A small-molecule ligand and the protein it binds are described below.
Small molecule (SMILES): O=C(O)CCC(=O)C(=O)O

Binding-site contacts:
Ligand atom C5 contacts residue TYR129 of chain 1.B at 3.1 Å (hydrophobic).
Ligand atom O4 contacts residue TRP169 of chain 1.B at 3.8 Å.
Ligand atom C1 contacts residue TYR188 of chain 1.B at 4.1 Å (hydrophobic).
Ligand atom C1 contacts residue ASN186 of chain 1.B at 3.3 Å.
Ligand atom O4 contacts residue TYR129 of chain 1.B at 3.0 Å (h-bond).
Ligand atom C3 contacts residue TYR188 of chain 1.B at 3.4 Å (hydrophobic).
Ligand atom O2 contacts residue ASN186 of chain 1.B at 2.8 Å (h-bond).
Ligand atom O2 contacts residue ASP182 of chain 1.B at 3.2 Å (salt-bridge).
Ligand atom O1 contacts residue TRP169 of chain 1.B at 3.2 Å.
Ligand atom O2 contacts residue HIS279 of chain 1.B at 3.4 Å (h-bond).
Ligand atom C5 contacts residue TRP169 of chain 1.B at 3.7 Å (hydrophobic).
Ligand atom C2 contacts residue HIS279 of chain 1.B at 3.8 Å.
Ligand atom C1 contacts residue HIS279 of chain 1.B at 4.0 Å.
Ligand atom O5 contacts residue HIS279 of chain 1.B at 3.0 Å (h-bond).
Ligand atom O1 contacts residue ASN186 of chain 1.B at 3.3 Å (h-bond).
Ligand atom C5 contacts residue THR177 of chain 1.B at 3.4 Å.
Ligand atom C4 contacts residue TRP169 of chain 1.B at 3.6 Å (hydrophobic).
Ligand atom O3 contacts residue THR177 of chain 1.B at 2.5 Å (h-bond).
Ligand atom O1 contacts residue TYR188 of chain 1.B at 3.4 Å.
Ligand atom O4 contacts residue TYR188 of chain 1.B at 2.6 Å (h-bond).
Ligand atom O2 contacts residue TRP293 of chain 1.B at 3.9 Å.
Ligand atom O3 contacts residue LYS195 of chain 1.B at 3.9 Å.
Ligand atom O1 contacts residue ASN291 of chain 1.B at 3.5 Å.
Ligand atom C2 contacts residue TRP169 of chain 1.B at 3.9 Å (hydrophobic).
Ligand atom O5 contacts residue HIS180 of chain 1.B at 3.5 Å (h-bond).
Ligand atom C5 contacts residue TYR188 of chain 1.B at 3.8 Å (hydrophobic).
Ligand atom C5 contacts residue VAL281 of chain 1.B at 3.7 Å (hydrophobic).
Ligand atom C3 contacts residue TRP169 of chain 1.B at 3.5 Å (hydrophobic).
Ligand atom O3 contacts residue TYR129 of chain 1.B at 2.7 Å (h-bond).
Ligand atom O3 contacts residue VAL281 of chain 1.B at 3.6 Å.
Ligand atom C1 contacts residue NI1 of chain 1.E at 3.1 Å.
Ligand atom O4 contacts residue LYS195 of chain 1.B at 3.1 Å (salt-bridge).
Ligand atom O5 contacts residue NI1 of chain 1.E at 2.4 Å (h-bond).
Ligand atom C4 contacts residue VAL281 of chain 1.B at 3.7 Å (hydrophobic).
Ligand atom C5 contacts residue LYS195 of chain 1.B at 4.0 Å.
Ligand atom C2 contacts residue NI1 of chain 1.E at 3.1 Å.
Ligand atom C4 contacts residue THR177 of chain 1.B at 3.5 Å.
Ligand atom C1 contacts residue TRP169 of chain 1.B at 3.9 Å (hydrophobic).
Ligand atom O2 contacts residue NI1 of chain 1.E at 2.6 Å (h-bond).
Ligand atom O4 contacts residue VAL281 of chain 1.B at 3.5 Å.

Sequence of chain 1.B:
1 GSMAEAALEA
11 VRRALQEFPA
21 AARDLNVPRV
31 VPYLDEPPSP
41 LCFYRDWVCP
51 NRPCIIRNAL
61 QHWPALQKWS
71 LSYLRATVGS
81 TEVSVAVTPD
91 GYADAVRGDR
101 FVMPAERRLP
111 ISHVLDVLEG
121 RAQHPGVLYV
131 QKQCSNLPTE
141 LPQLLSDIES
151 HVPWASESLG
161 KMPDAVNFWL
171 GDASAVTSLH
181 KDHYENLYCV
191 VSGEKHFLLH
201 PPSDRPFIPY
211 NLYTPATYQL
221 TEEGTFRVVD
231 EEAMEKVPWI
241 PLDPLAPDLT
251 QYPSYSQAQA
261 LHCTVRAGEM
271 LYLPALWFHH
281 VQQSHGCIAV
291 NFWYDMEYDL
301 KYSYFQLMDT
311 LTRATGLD